The small molecule below binds the protein below.
Small molecule (SMILES): NC1=NCN([C@H]2C[C@H](O)[C@@H](COP(=O)(O)OP(=O)(O)OP(=O)(O)O)O2)C(=O)N1

Sequence of chain 1.B:
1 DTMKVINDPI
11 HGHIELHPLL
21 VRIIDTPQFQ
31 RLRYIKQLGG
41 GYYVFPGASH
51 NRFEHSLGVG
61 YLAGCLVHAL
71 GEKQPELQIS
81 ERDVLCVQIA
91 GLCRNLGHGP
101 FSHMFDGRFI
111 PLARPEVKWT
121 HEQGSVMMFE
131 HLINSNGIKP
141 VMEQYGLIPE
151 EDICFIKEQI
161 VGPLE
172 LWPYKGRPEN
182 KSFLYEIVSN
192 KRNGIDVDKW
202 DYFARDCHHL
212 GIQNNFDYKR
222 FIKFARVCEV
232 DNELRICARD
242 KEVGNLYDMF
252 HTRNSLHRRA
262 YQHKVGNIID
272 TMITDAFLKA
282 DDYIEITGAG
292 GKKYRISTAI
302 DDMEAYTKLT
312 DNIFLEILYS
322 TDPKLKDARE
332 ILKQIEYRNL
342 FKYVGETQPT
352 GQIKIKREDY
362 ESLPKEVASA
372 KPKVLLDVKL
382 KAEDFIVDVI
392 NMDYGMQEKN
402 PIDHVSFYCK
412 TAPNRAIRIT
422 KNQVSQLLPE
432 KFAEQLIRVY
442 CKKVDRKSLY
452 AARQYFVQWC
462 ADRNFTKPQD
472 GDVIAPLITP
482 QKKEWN

Sequence of chain 1.D:
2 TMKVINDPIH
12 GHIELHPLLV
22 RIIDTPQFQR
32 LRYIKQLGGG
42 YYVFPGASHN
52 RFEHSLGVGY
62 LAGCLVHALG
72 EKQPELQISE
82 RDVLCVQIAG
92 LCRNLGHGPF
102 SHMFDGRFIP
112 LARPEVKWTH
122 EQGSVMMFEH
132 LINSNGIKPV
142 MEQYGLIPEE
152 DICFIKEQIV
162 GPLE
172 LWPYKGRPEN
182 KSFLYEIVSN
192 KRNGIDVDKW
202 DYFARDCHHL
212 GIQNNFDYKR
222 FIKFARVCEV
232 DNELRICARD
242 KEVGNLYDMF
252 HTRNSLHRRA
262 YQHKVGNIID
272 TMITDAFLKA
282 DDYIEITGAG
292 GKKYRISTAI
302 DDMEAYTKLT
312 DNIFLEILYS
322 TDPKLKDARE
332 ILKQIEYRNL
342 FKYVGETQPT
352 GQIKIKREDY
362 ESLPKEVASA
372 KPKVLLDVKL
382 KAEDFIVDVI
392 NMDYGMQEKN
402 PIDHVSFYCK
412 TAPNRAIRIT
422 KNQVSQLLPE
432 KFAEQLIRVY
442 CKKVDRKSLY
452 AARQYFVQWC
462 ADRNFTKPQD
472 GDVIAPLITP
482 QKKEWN

Sequence of chain 1.C:
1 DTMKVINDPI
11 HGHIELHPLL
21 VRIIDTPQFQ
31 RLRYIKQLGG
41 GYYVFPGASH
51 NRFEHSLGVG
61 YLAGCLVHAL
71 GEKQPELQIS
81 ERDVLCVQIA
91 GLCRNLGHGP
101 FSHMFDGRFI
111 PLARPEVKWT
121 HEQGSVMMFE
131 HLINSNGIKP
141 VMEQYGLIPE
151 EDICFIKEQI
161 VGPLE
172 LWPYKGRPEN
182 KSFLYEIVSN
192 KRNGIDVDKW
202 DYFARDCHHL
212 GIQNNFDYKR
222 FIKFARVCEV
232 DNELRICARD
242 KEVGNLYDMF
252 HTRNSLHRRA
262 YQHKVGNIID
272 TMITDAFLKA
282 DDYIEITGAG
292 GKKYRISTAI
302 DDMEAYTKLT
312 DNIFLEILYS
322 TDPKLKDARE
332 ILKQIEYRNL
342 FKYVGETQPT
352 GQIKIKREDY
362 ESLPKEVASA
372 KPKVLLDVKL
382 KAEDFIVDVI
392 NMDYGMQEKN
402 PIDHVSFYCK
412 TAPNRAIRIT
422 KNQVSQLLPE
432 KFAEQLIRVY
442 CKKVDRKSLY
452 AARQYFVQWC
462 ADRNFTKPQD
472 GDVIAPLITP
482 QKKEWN

Binding-site contacts:
Ligand atom O2A contacts residue ARG221 of chain 1.D at 3.2 Å (salt-bridge).
Ligand atom O1A contacts residue HIS264 of chain 1.B at 2.6 Å (h-bond).
Ligand atom C1' contacts residue PHE45 of chain 1.B at 3.4 Å (hydrophobic).
Ligand atom O3G contacts residue LYS265 of chain 1.B at 2.8 Å (salt-bridge).
Ligand atom O1G contacts residue ARG240 of chain 1.D at 2.9 Å (salt-bridge).
Ligand atom O3B contacts residue MG1 of chain 1.R at 3.4 Å.
Ligand atom O2A contacts residue LYS242 of chain 1.D at 2.9 Å (salt-bridge).
Ligand atom N4 contacts residue ARG260 of chain 1.B at 3.4 Å.
Ligand atom C3' contacts residue VAL44 of chain 1.B at 3.3 Å (hydrophobic).
Ligand atom N03 contacts residue ARG221 of chain 1.D at 3.4 Å (salt-bridge).
Ligand atom O2B contacts residue LYS265 of chain 1.B at 3.5 Å.
Ligand atom O2A contacts residue PHE225 of chain 1.D at 3.4 Å.
Ligand atom O2G contacts residue LYS411 of chain 1.D at 2.8 Å (salt-bridge).
Ligand atom N1 contacts residue ARG221 of chain 1.D at 3.5 Å (salt-bridge).
Ligand atom O3' contacts residue VAL44 of chain 1.B at 2.8 Å (h-bond).
Ligand atom O3B contacts residue LYS265 of chain 1.B at 3.3 Å (salt-bridge).
Ligand atom O2G contacts residue MG1 of chain 1.R at 2.0 Å.
Ligand atom N03 contacts residue ARG260 of chain 1.B at 3.5 Å (salt-bridge).
Ligand atom O2 contacts residue ASN7 of chain 1.C at 3.0 Å (h-bond).
Ligand atom O1B contacts residue GTP1 of chain 1.N at 2.7 Å (h-bond).
Ligand atom C2' contacts residue VAL44 of chain 1.B at 3.4 Å (hydrophobic).
Ligand atom C2 contacts residue ARG221 of chain 1.D at 3.3 Å.
Ligand atom O3A contacts residue GTP1 of chain 1.N at 3.4 Å (h-bond).
Ligand atom N1 contacts residue PHE45 of chain 1.B at 3.5 Å.
Ligand atom O3G contacts residue ARG240 of chain 1.D at 2.7 Å (salt-bridge).
Ligand atom O2 contacts residue ARG221 of chain 1.D at 3.6 Å (salt-bridge).
Ligand atom PB contacts residue MG1 of chain 1.R at 3.1 Å.
Ligand atom O1B contacts residue MG1 of chain 1.R at 2.0 Å.
Ligand atom O2B contacts residue GTP1 of chain 1.N at 3.6 Å.
Ligand atom O3' contacts residue ASN7 of chain 1.C at 2.9 Å (h-bond).
Ligand atom C5' contacts residue VAL5 of chain 1.C at 3.2 Å (hydrophobic).
Ligand atom O4' contacts residue ASN7 of chain 1.C at 3.6 Å.
Ligand atom O4' contacts residue ARG221 of chain 1.D at 3.0 Å (salt-bridge).
Ligand atom PG contacts residue MG1 of chain 1.R at 3.2 Å.
Ligand atom O2G contacts residue GTP1 of chain 1.N at 3.0 Å (h-bond).
Ligand atom O1A contacts residue LYS242 of chain 1.D at 3.5 Å.
Ligand atom C4 contacts residue ARG221 of chain 1.D at 3.5 Å.
Ligand atom O2B contacts residue HIS264 of chain 1.B at 3.0 Å.
Ligand atom O2 contacts residue PHE45 of chain 1.B at 3.6 Å.
Ligand atom N3 contacts residue ARG221 of chain 1.D at 3.5 Å.